Binding-site contacts:
Ligand atom C27 contacts residue THR21 of chain 1.BA at 3.7 Å.
Ligand atom C24 contacts residue GLY47 of chain 1.BA at 3.5 Å.
Ligand atom C10 contacts residue THR1 of chain 1.BA at 1.5 Å.
Ligand atom C11 contacts residue THR1 of chain 1.BA at 2.5 Å.
Ligand atom C9 contacts residue THR1 of chain 1.BA at 1.4 Å.
Ligand atom C3 contacts residue ARG45 of chain 1.BA at 3.6 Å.
Ligand atom O49 contacts residue THR21 of chain 1.BA at 3.3 Å (h-bond).
Ligand atom C7 contacts residue THR1 of chain 1.BA at 2.6 Å.
Ligand atom N22 contacts residue THR1 of chain 1.BA at 3.7 Å.
Ligand atom C42 contacts residue GLY47 of chain 1.BA at 3.6 Å.
Ligand atom O49 contacts residue THR20 of chain 1.BA at 3.4 Å.
Ligand atom O21 contacts residue GLY47 of chain 1.BA at 3.1 Å (h-bond).
Ligand atom C8 contacts residue GLY47 of chain 1.BA at 3.8 Å.
Ligand atom C1 contacts residue ARG45 of chain 1.BA at 3.3 Å.
Ligand atom O13 contacts residue THR1 of chain 1.BA at 3.1 Å (h-bond).
Ligand atom C12 contacts residue THR1 of chain 1.BA at 2.5 Å.
Ligand atom C46 contacts residue SER48 of chain 1.BA at 3.8 Å.
Ligand atom O37 contacts residue THR22 of chain 1.BA at 3.7 Å.
Ligand atom O37 contacts residue THR21 of chain 1.BA at 3.6 Å (h-bond).
Ligand atom C4 contacts residue THR20 of chain 1.BA at 3.3 Å.
Ligand atom C4 contacts residue THR31 of chain 1.BA at 3.7 Å.
Ligand atom C5 contacts residue THR20 of chain 1.BA at 3.8 Å.
Ligand atom C6 contacts residue THR1 of chain 1.BA at 3.7 Å.
Ligand atom C11 contacts residue SER168 of chain 1.BA at 3.1 Å.
Ligand atom C43 contacts residue SER48 of chain 1.BA at 3.8 Å.
Ligand atom C3 contacts residue THR31 of chain 1.BA at 3.6 Å.
Ligand atom N22 contacts residue GLY47 of chain 1.BA at 2.8 Å (h-bond).
Ligand atom C7 contacts residue GLY47 of chain 1.BA at 3.6 Å.
Ligand atom C32 contacts residue HIS116 of chain 1.V at 3.6 Å.
Ligand atom C9 contacts residue LYS33 of chain 1.BA at 3.8 Å.
Ligand atom N25 contacts residue THR21 of chain 1.BA at 3.1 Å (h-bond).
Ligand atom O21 contacts residue SER46 of chain 1.BA at 3.8 Å.
Ligand atom O21 contacts residue THR1 of chain 1.BA at 2.4 Å (h-bond).
Ligand atom C11 contacts residue LYS33 of chain 1.BA at 3.7 Å.
Ligand atom C7 contacts residue ARG45 of chain 1.BA at 3.7 Å.
Ligand atom C8 contacts residue THR1 of chain 1.BA at 2.4 Å.
Ligand atom C11 contacts residue ARG19 of chain 1.BA at 3.4 Å.
Ligand atom C2 contacts residue ARG45 of chain 1.BA at 3.1 Å.
Ligand atom O39 contacts residue ALA49 of chain 1.BA at 3.1 Å (h-bond).
Ligand atom C23 contacts residue GLY47 of chain 1.BA at 3.6 Å.

A small-molecule ligand and the protein it binds are described below.
Small molecule (SMILES): COc1ccc(C[C@H](NC(=O)[C@H](C)NC(=O)CN2CCOCC2)C(=O)N[C@@H](Cc2ccccc2)[C@@H](O)[C@H](C)CO)cc1

Sequence of chain 1.BA:
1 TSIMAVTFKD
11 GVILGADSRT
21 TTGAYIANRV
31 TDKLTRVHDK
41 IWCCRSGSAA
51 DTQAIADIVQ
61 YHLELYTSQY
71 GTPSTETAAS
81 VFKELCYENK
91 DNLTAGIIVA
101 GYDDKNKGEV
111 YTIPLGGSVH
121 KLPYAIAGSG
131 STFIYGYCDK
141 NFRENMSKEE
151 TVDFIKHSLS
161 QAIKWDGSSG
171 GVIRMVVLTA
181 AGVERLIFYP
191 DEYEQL

Sequence of chain 1.V:
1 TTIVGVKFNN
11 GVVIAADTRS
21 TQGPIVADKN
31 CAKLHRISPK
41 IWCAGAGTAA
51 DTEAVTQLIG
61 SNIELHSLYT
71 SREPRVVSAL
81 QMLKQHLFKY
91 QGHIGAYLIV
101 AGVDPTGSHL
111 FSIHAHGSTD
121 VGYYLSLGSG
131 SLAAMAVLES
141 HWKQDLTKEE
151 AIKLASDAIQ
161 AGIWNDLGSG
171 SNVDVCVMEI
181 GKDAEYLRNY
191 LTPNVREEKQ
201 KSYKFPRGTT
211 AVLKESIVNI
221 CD